This protein binds this small molecule.
Small molecule (SMILES): C[C@@H](NS(C)(=O)=O)c1ccccc1Cl

Sequence of chain 1.A:
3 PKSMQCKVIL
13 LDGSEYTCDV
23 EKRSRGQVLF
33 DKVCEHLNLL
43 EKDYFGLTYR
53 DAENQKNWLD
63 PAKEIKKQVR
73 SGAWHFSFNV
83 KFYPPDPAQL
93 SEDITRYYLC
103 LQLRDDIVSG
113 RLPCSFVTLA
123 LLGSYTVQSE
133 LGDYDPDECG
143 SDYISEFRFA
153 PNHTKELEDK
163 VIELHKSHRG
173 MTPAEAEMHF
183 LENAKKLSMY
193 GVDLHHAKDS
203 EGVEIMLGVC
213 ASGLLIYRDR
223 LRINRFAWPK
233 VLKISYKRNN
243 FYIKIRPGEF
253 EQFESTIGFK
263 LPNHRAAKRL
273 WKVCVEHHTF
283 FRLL

Binding-site contacts:
Ligand atom C6 contacts residue LYS235 of chain 1.A at 4.2 Å.
Ligand atom C4 contacts residue HIS280 of chain 1.A at 3.9 Å.
Ligand atom C6 contacts residue LEU234 of chain 1.A at 3.6 Å (hydrophobic).
Ligand atom C7 contacts residue TRP230 of chain 1.A at 3.9 Å (hydrophobic).
Ligand atom C7 contacts residue HIS280 of chain 1.A at 3.2 Å.
Ligand atom C4 contacts residue LEU234 of chain 1.A at 3.9 Å (hydrophobic).
Ligand atom C2 contacts residue LYS235 of chain 1.A at 4.4 Å.
Ligand atom CL contacts residue ILE236 of chain 1.A at 3.0 Å.
Ligand atom O contacts residue TRP273 of chain 1.A at 4.0 Å.
Ligand atom O contacts residue ILE236 of chain 1.A at 3.7 Å.
Ligand atom C6 contacts residue HIS280 of chain 1.A at 3.3 Å.
Ligand atom C1 contacts residue HIS280 of chain 1.A at 4.4 Å.
Ligand atom C contacts residue VAL277 of chain 1.A at 4.0 Å (hydrophobic).
Ligand atom CL contacts residue TRP230 of chain 1.A at 3.9 Å.
Ligand atom C8 contacts residue TRP230 of chain 1.A at 4.4 Å (hydrophobic).
Ligand atom C1 contacts residue VAL277 of chain 1.A at 4.3 Å (hydrophobic).
Ligand atom C contacts residue HIS280 of chain 1.A at 3.6 Å.
Ligand atom C7 contacts residue VAL233 of chain 1.A at 3.8 Å (hydrophobic).
Ligand atom C5 contacts residue LEU234 of chain 1.A at 3.1 Å (hydrophobic).
Ligand atom O1 contacts residue ILE236 of chain 1.A at 2.9 Å (h-bond).
Ligand atom CL contacts residue HIS280 of chain 1.A at 3.4 Å.
Ligand atom CL contacts residue VAL277 of chain 1.A at 4.1 Å.
Ligand atom O1 contacts residue LYS235 of chain 1.A at 3.4 Å.
Ligand atom C8 contacts residue ILE236 of chain 1.A at 3.9 Å (hydrophobic).
Ligand atom C6 contacts residue VAL233 of chain 1.A at 3.1 Å (hydrophobic).
Ligand atom C5 contacts residue VAL233 of chain 1.A at 3.9 Å (hydrophobic).
Ligand atom C5 contacts residue HIS280 of chain 1.A at 3.7 Å.
Ligand atom S contacts residue ILE236 of chain 1.A at 4.0 Å.
Ligand atom C7 contacts residue ILE236 of chain 1.A at 4.1 Å (hydrophobic).
Ligand atom C8 contacts residue HIS280 of chain 1.A at 3.5 Å.
Ligand atom O contacts residue VAL277 of chain 1.A at 4.4 Å.
Ligand atom CL contacts residue CYS276 of chain 1.A at 3.9 Å.
Ligand atom C3 contacts residue HIS280 of chain 1.A at 3.9 Å.
Ligand atom C5 contacts residue LYS235 of chain 1.A at 4.2 Å.